Sequence of chain 1.A:
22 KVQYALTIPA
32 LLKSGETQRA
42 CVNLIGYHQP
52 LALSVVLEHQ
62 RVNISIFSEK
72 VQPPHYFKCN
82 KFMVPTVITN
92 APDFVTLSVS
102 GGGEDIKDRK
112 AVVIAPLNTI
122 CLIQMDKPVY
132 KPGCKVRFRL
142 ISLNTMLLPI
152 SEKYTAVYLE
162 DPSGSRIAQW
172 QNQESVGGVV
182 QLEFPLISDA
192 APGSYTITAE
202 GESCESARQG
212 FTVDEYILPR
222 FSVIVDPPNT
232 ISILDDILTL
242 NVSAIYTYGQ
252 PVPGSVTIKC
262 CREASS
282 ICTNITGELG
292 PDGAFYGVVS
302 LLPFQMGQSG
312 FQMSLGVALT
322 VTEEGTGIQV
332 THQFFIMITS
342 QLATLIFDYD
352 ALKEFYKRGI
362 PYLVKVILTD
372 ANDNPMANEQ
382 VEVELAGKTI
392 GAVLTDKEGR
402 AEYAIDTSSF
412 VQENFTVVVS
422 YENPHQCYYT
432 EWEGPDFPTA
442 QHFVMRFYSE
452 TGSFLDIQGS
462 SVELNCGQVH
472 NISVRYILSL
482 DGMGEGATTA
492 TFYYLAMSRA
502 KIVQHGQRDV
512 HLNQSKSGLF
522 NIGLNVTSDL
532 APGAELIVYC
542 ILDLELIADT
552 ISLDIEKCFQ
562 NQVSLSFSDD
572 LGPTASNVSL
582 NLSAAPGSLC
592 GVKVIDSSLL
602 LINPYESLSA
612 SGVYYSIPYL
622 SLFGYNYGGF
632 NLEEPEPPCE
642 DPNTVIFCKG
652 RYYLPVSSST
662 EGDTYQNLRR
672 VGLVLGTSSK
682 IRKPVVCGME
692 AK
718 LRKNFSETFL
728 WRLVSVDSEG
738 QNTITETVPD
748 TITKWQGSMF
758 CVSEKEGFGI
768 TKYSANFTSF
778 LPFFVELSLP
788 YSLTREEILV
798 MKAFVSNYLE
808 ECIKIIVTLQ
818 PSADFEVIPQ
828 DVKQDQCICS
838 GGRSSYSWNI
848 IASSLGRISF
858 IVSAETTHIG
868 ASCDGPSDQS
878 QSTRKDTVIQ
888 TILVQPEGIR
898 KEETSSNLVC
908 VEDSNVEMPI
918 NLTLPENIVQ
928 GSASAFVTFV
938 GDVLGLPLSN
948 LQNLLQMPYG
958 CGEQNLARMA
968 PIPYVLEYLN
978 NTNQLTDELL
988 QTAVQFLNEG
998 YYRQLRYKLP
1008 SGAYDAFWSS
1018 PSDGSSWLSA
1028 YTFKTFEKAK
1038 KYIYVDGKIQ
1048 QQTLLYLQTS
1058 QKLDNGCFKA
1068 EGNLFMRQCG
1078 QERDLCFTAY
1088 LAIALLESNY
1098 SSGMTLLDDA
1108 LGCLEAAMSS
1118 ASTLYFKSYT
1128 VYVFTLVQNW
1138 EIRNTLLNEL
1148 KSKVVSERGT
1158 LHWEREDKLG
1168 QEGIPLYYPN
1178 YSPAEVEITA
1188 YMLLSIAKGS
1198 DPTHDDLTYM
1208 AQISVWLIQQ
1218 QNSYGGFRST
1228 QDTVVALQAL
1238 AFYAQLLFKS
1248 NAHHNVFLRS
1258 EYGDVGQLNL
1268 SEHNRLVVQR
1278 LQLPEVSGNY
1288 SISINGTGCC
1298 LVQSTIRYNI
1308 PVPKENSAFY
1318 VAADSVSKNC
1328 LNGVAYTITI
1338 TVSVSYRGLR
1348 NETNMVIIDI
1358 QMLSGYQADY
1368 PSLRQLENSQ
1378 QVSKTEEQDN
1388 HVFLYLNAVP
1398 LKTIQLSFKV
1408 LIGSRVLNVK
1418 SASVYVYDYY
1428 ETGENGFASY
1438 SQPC

The small molecule below binds the protein below.
Small molecule (SMILES): CC(=O)N[C@@H]1[C@@H](O)[C@H](O)[C@@H](CO)O[C@H]1O

Binding-site contacts:
Ligand atom C6 contacts residue GLU59 of chain 1.A at 3.2 Å.
Ligand atom C7 contacts residue ASN64 of chain 1.A at 3.7 Å.
Ligand atom O3 contacts residue ASN64 of chain 1.A at 3.6 Å.
Ligand atom C4 contacts residue ASN64 of chain 1.A at 4.3 Å.
Ligand atom C1 contacts residue ASN64 of chain 1.A at 1.4 Å.
Ligand atom O7 contacts residue ASN64 of chain 1.A at 3.2 Å (h-bond).
Ligand atom O6 contacts residue GLU59 of chain 1.A at 3.2 Å (salt-bridge).
Ligand atom O5 contacts residue ASN64 of chain 1.A at 2.4 Å (h-bond).
Ligand atom C5 contacts residue ASN64 of chain 1.A at 3.7 Å.
Ligand atom N2 contacts residue ASN64 of chain 1.A at 3.4 Å (h-bond).
Ligand atom C2 contacts residue ASN64 of chain 1.A at 2.5 Å.
Ligand atom C3 contacts residue ASN64 of chain 1.A at 3.6 Å.
Ligand atom C6 contacts residue ASN64 of chain 1.A at 4.4 Å.